This protein binds this small molecule.
Small molecule (SMILES): CO[C@@H]1[C@@H](O[C@@H]2O[C@H](C)[C@@H](O[C@H]3C[C@@](C)(O)[C@@H](O)[C@H](C)O3)[C@H](N(C)C)[C@H]2O)[C@@H](CC=O)C[C@@H](C)[C@@H](O[C@H]2CC[C@H](N(C)C)[C@@H](C)O2)/C=C/C=C/C[C@@H](C)OC(=O)C[C@H]1O

Sequence of chain 1.E:
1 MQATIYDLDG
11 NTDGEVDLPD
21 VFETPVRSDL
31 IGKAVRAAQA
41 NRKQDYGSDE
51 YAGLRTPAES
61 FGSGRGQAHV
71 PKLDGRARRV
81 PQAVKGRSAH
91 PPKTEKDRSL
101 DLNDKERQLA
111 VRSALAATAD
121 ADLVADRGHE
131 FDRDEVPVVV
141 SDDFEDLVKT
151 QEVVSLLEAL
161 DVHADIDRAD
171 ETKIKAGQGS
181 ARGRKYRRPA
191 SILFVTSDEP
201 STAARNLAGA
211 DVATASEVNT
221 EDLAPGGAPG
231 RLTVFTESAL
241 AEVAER

Binding-site contacts:
Ligand atom C6C contacts residue GLY64 of chain 1.E at 3.8 Å.
Ligand atom C2C contacts residue GLY64 of chain 1.E at 4.0 Å.
Ligand atom C8A contacts residue MG1 of chain 1.ME at 3.8 Å.
Ligand atom C4C contacts residue GLY64 of chain 1.E at 3.2 Å.
Ligand atom O5B contacts residue MG1 of chain 1.ME at 4.4 Å.
Ligand atom C3C contacts residue GLY64 of chain 1.E at 4.0 Å.
Ligand atom C7A contacts residue MG1 of chain 1.ME at 3.8 Å.
Ligand atom O5C contacts residue GLY64 of chain 1.E at 4.0 Å.
Ligand atom C5C contacts residue GLY64 of chain 1.E at 3.8 Å.
Ligand atom N3A contacts residue MG1 of chain 1.ME at 3.8 Å.
Ligand atom N4C contacts residue GLY64 of chain 1.E at 3.8 Å.
Ligand atom C6B contacts residue MG1 of chain 1.ME at 4.4 Å.